Sequence of chain 2.A:
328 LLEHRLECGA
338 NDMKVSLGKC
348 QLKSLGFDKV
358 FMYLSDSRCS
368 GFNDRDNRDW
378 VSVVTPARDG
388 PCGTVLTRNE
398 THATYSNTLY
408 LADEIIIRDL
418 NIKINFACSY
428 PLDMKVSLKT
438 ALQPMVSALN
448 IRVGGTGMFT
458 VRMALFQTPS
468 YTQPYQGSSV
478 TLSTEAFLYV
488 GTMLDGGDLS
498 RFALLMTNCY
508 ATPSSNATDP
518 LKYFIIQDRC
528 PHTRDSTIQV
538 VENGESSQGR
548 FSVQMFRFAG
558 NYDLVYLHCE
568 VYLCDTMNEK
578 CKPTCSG

The protein below binds the small molecule below.
Small molecule (SMILES): CC(=O)N[C@H]1[C@H](O[C@H]2[C@H](O)[C@@H](NC(C)=O)CO[C@@H]2CO)O[C@H](CO)[C@@H](O)[C@@H]1O

Binding-site contacts:
Ligand atom C8 contacts residue ASN513 of chain 2.A at 4.1 Å.
Ligand atom O5 contacts residue ASP516 of chain 2.A at 4.0 Å.
Ligand atom O5 contacts residue ASN513 of chain 2.A at 2.3 Å (h-bond).
Ligand atom N2 contacts residue ASN513 of chain 2.A at 3.0 Å (h-bond).
Ligand atom C3 contacts residue ASN513 of chain 2.A at 3.8 Å.
Ligand atom C1 contacts residue THR515 of chain 2.A at 3.7 Å.
Ligand atom O5 contacts residue THR515 of chain 2.A at 4.3 Å.
Ligand atom O6 contacts residue ASP516 of chain 2.A at 3.9 Å.
Ligand atom C1 contacts residue ASN513 of chain 2.A at 1.4 Å.
Ligand atom C4 contacts residue ASN513 of chain 2.A at 4.2 Å.
Ligand atom C1 contacts residue ASP516 of chain 2.A at 4.4 Å.
Ligand atom C5 contacts residue ASN513 of chain 2.A at 3.6 Å.
Ligand atom C7 contacts residue ASN513 of chain 2.A at 3.8 Å.
Ligand atom C2 contacts residue ASN513 of chain 2.A at 2.5 Å.